Sequence of chain 1.H:
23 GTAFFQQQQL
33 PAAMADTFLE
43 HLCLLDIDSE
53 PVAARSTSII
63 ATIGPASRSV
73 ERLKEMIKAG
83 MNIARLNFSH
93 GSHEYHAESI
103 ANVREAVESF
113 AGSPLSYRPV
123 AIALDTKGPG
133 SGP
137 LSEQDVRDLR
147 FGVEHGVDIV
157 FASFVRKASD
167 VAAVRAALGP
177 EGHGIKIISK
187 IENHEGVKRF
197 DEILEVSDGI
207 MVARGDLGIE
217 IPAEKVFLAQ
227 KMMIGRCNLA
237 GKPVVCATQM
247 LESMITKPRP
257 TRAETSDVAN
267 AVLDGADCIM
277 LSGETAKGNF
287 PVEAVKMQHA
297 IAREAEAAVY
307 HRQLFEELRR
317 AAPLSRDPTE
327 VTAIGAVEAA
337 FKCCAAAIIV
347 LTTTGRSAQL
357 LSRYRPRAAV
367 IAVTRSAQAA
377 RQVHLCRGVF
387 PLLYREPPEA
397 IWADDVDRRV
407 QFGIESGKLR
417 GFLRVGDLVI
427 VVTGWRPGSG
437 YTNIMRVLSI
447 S

Binding-site contacts:
Ligand atom P2 contacts residue THR349 of chain 1.H at 3.7 Å.
Ligand atom O4P contacts residue THR348 of chain 1.H at 2.5 Å (h-bond).
Ligand atom O2 contacts residue LEU347 of chain 1.H at 3.5 Å.
Ligand atom O4P contacts residue SER353 of chain 1.H at 2.6 Å (h-bond).
Ligand atom P2 contacts residue THR348 of chain 1.H at 3.6 Å.
Ligand atom O4 contacts residue GLY436 of chain 1.H at 3.7 Å.
Ligand atom C5 contacts residue GLY434 of chain 1.H at 3.5 Å.
Ligand atom C3 contacts residue GLY434 of chain 1.H at 3.5 Å.
Ligand atom O2P contacts residue ARG405 of chain 1.H at 2.7 Å (salt-bridge).
Ligand atom O6P contacts residue THR349 of chain 1.H at 3.3 Å (h-bond).
Ligand atom O1 contacts residue GLY434 of chain 1.H at 3.7 Å.
Ligand atom O5P contacts residue SER435 of chain 1.H at 3.3 Å (h-bond).
Ligand atom O6 contacts residue THR348 of chain 1.H at 3.6 Å.
Ligand atom O6P contacts residue SER435 of chain 1.H at 2.9 Å (h-bond).
Ligand atom C6 contacts residue THR438 of chain 1.H at 3.4 Å.
Ligand atom C4 contacts residue GLY434 of chain 1.H at 3.3 Å.
Ligand atom O6 contacts residue THR349 of chain 1.H at 3.0 Å (h-bond).
Ligand atom P2 contacts residue SER435 of chain 1.H at 3.5 Å.
Ligand atom O3P contacts residue GLY434 of chain 1.H at 2.8 Å (h-bond).
Ligand atom P2 contacts residue SER353 of chain 1.H at 3.6 Å.
Ligand atom O3 contacts residue ARG432 of chain 1.H at 2.7 Å (salt-bridge).
Ligand atom O6P contacts residue THR348 of chain 1.H at 3.6 Å (h-bond).
Ligand atom P1 contacts residue ARG405 of chain 1.H at 3.7 Å.
Ligand atom O3P contacts residue PRO433 of chain 1.H at 3.6 Å.
Ligand atom C6 contacts residue LEU347 of chain 1.H at 3.7 Å (hydrophobic).
Ligand atom O6P contacts residue THR350 of chain 1.H at 2.6 Å (h-bond).
Ligand atom O4 contacts residue GLY434 of chain 1.H at 2.6 Å (h-bond).
Ligand atom O2 contacts residue GLY430 of chain 1.H at 3.5 Å (h-bond).
Ligand atom O4 contacts residue THR438 of chain 1.H at 3.5 Å (h-bond).
Ligand atom O4 contacts residue TYR437 of chain 1.H at 2.9 Å (h-bond).
Ligand atom O5P contacts residue SER353 of chain 1.H at 3.5 Å (h-bond).
Ligand atom O5P contacts residue GLY436 of chain 1.H at 2.9 Å (h-bond).
Ligand atom O3 contacts residue TRP398 of chain 1.H at 3.6 Å.
Ligand atom O1P contacts residue ARG405 of chain 1.H at 2.9 Å (salt-bridge).
Ligand atom O1P contacts residue TRP398 of chain 1.H at 2.7 Å (h-bond).
Ligand atom O6 contacts residue SER435 of chain 1.H at 3.8 Å.
Ligand atom C3 contacts residue ARG432 of chain 1.H at 3.3 Å.
Ligand atom O3 contacts residue GLY430 of chain 1.H at 3.2 Å.
Ligand atom C6 contacts residue SER353 of chain 1.H at 3.7 Å.
Ligand atom O5 contacts residue LEU347 of chain 1.H at 3.8 Å.

The small molecule below binds the protein below.
Small molecule (SMILES): O=P(O)(O)OC[C@H]1O[C@](O)(COP(=O)(O)O)[C@@H](O)[C@@H]1O